A protein and the small-molecule ligand that binds it are described below.
Small molecule (SMILES): CC(=O)N[C@@H]1[C@@H](O)[C@H](O)[C@@H](CO)O[C@H]1O

Binding-site contacts:
Ligand atom O7 contacts residue VAL643 of chain 1.O at 4.3 Å.
Ligand atom C5 contacts residue ASN644 of chain 1.O at 3.6 Å.
Ligand atom C7 contacts residue VAL643 of chain 1.O at 4.2 Å (hydrophobic).
Ligand atom C2 contacts residue ASN644 of chain 1.O at 2.5 Å.
Ligand atom C8 contacts residue ASN644 of chain 1.O at 3.4 Å.
Ligand atom N2 contacts residue HIS642 of chain 1.O at 4.5 Å.
Ligand atom O7 contacts residue ASN644 of chain 1.O at 2.9 Å (h-bond).
Ligand atom C8 contacts residue HIS642 of chain 1.O at 3.2 Å.
Ligand atom C4 contacts residue ASN644 of chain 1.O at 4.2 Å.
Ligand atom O5 contacts residue ASN644 of chain 1.O at 2.4 Å (h-bond).
Ligand atom C1 contacts residue ASN644 of chain 1.O at 1.4 Å.
Ligand atom N2 contacts residue ASN644 of chain 1.O at 2.9 Å (h-bond).
Ligand atom C3 contacts residue ASN644 of chain 1.O at 3.8 Å.
Ligand atom C8 contacts residue VAL643 of chain 1.O at 3.5 Å (hydrophobic).
Ligand atom C7 contacts residue HIS642 of chain 1.O at 4.4 Å.
Ligand atom C7 contacts residue ASN644 of chain 1.O at 3.1 Å.

Sequence of chain 1.O:
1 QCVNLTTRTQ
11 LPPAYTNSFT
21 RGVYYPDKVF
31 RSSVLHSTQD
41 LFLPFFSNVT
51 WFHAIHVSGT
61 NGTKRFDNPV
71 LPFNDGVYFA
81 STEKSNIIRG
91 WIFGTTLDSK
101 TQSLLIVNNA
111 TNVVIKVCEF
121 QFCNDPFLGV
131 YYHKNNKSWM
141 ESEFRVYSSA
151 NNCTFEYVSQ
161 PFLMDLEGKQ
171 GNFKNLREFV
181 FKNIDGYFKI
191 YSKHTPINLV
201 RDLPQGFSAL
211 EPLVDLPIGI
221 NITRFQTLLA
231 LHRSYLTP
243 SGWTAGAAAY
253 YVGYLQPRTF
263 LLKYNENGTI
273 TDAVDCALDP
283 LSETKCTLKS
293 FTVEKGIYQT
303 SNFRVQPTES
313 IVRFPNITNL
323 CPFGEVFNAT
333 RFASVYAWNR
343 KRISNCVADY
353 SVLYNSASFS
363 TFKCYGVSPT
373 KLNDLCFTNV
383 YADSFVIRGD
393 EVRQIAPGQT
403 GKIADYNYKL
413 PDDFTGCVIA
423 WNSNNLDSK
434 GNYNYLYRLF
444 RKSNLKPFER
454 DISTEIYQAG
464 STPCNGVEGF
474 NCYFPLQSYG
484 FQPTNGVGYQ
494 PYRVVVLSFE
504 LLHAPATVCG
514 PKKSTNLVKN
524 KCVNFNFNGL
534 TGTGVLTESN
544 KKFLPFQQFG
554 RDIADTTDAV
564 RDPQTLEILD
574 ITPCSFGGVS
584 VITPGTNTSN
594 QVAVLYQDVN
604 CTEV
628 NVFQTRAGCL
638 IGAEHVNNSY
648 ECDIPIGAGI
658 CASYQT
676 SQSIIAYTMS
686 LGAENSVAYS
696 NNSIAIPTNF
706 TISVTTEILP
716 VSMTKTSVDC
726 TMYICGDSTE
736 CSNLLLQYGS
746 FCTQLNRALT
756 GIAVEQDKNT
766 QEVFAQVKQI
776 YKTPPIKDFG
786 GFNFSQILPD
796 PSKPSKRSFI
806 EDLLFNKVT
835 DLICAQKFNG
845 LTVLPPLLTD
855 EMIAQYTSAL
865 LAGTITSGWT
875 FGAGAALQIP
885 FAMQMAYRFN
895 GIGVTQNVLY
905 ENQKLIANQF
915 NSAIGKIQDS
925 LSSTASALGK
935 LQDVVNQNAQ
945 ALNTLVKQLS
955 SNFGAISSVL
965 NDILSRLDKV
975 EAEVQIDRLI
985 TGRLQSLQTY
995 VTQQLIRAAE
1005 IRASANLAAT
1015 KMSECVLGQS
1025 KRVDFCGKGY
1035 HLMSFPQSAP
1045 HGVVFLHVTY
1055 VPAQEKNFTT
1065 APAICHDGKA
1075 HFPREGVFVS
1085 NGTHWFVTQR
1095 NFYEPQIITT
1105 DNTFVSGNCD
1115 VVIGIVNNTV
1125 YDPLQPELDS